Sequence of chain 1.A:
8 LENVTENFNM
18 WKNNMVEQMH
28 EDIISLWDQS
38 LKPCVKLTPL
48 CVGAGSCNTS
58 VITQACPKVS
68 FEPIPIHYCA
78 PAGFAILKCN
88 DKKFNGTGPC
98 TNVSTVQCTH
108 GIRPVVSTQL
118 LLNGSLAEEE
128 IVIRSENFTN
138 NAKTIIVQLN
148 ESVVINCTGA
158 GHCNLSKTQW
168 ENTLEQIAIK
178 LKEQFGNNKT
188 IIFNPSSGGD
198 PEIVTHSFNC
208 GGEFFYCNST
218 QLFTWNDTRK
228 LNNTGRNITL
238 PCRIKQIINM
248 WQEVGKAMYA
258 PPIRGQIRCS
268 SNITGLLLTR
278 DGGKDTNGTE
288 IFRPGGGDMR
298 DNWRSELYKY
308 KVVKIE

Binding-site contacts:
Ligand atom C4 contacts residue ASN147 of chain 1.A at 4.2 Å.
Ligand atom C3 contacts residue GLU127 of chain 1.A at 4.2 Å.
Ligand atom C7 contacts residue ILE128 of chain 1.A at 3.9 Å (hydrophobic).
Ligand atom C3 contacts residue GLN173 of chain 1.A at 3.9 Å.
Ligand atom C7 contacts residue ASN147 of chain 1.A at 3.7 Å.
Ligand atom N2 contacts residue ILE128 of chain 1.A at 3.8 Å.
Ligand atom O5 contacts residue ASN147 of chain 1.A at 2.4 Å (h-bond).
Ligand atom C7 contacts residue GLN173 of chain 1.A at 3.8 Å.
Ligand atom O3 contacts residue GLN173 of chain 1.A at 3.2 Å (h-bond).
Ligand atom C7 contacts residue GLU127 of chain 1.A at 3.9 Å.
Ligand atom C1 contacts residue GLU127 of chain 1.A at 3.3 Å.
Ligand atom C8 contacts residue GLN173 of chain 1.A at 3.2 Å.
Ligand atom C1 contacts residue ASN147 of chain 1.A at 1.4 Å.
Ligand atom O7 contacts residue GLU127 of chain 1.A at 3.9 Å.
Ligand atom C2 contacts residue GLU127 of chain 1.A at 3.8 Å.
Ligand atom C1 contacts residue GLU126 of chain 1.A at 3.5 Å.
Ligand atom N2 contacts residue GLU127 of chain 1.A at 3.1 Å.
Ligand atom C1 contacts residue ILE128 of chain 1.A at 4.0 Å (hydrophobic).
Ligand atom C3 contacts residue ASN147 of chain 1.A at 3.8 Å.
Ligand atom O7 contacts residue ASN147 of chain 1.A at 3.7 Å.
Ligand atom C2 contacts residue ASN147 of chain 1.A at 2.5 Å.
Ligand atom C5 contacts residue GLU126 of chain 1.A at 4.5 Å.
Ligand atom C4 contacts residue GLN173 of chain 1.A at 4.0 Å.
Ligand atom O5 contacts residue GLU127 of chain 1.A at 4.4 Å.
Ligand atom C2 contacts residue ILE128 of chain 1.A at 4.4 Å (hydrophobic).
Ligand atom O7 contacts residue ILE128 of chain 1.A at 3.2 Å.
Ligand atom O7 contacts residue GLN173 of chain 1.A at 3.3 Å (h-bond).
Ligand atom N2 contacts residue ASN147 of chain 1.A at 2.9 Å (h-bond).
Ligand atom O6 contacts residue ASN147 of chain 1.A at 4.2 Å.
Ligand atom C5 contacts residue ASN147 of chain 1.A at 3.7 Å.
Ligand atom O7 contacts residue LYS177 of chain 1.A at 4.0 Å.
Ligand atom O5 contacts residue GLU126 of chain 1.A at 3.8 Å.
Ligand atom C2 contacts residue GLN173 of chain 1.A at 4.0 Å.

This protein binds this small molecule.
Small molecule (SMILES): CC(=O)N[C@@H]1[C@@H](O)[C@H](O)[C@@H](CO)O[C@H]1O